The protein below binds the small molecule below.
Small molecule (SMILES): Cc1cc(N)nc(CCc2cncc(CCN(C)C)c2)c1

Binding-site contacts:
Ligand atom C13 contacts residue HEM1 of chain 1.B at 3.7 Å.
Ligand atom C08 contacts residue GLU243 of chain 1.A at 3.5 Å.
Ligand atom C13 contacts residue GLN129 of chain 1.A at 3.0 Å.
Ligand atom C03 contacts residue GLY237 of chain 1.A at 3.9 Å.
Ligand atom C07 contacts residue ASN236 of chain 1.A at 3.8 Å.
Ligand atom C14 contacts residue GLN129 of chain 1.A at 3.8 Å.
Ligand atom N01 contacts residue GLU243 of chain 1.A at 2.7 Å (salt-bridge).
Ligand atom C02 contacts residue TRP238 of chain 1.A at 4.0 Å (hydrophobic).
Ligand atom C12 contacts residue HIS128 of chain 1.A at 3.5 Å.
Ligand atom C02 contacts residue HEM1 of chain 1.B at 3.8 Å.
Ligand atom C08 contacts residue HEM1 of chain 1.B at 3.8 Å.
Ligand atom C07 contacts residue PHE235 of chain 1.A at 3.6 Å (hydrophobic).
Ligand atom C05 contacts residue ILE218 of chain 1.A at 3.5 Å (hydrophobic).
Ligand atom C15 contacts residue HEM1 of chain 1.B at 3.4 Å.
Ligand atom C17 contacts residue HEM1 of chain 1.B at 3.8 Å.
Ligand atom N02 contacts residue GLU243 of chain 1.A at 2.8 Å (salt-bridge).
Ligand atom C03 contacts residue PRO216 of chain 1.A at 4.0 Å (hydrophobic).
Ligand atom C20 contacts residue H4B1 of chain 1.C at 3.9 Å.
Ligand atom C02 contacts residue PRO216 of chain 1.A at 3.7 Å (hydrophobic).
Ligand atom C07 contacts residue HEM1 of chain 1.B at 3.5 Å.
Ligand atom C12 contacts residue GLN129 of chain 1.A at 2.8 Å.
Ligand atom N11 contacts residue GLN129 of chain 1.A at 3.4 Å (h-bond).
Ligand atom C09 contacts residue GLN129 of chain 1.A at 3.2 Å.
Ligand atom C09 contacts residue GLU243 of chain 1.A at 3.3 Å.
Ligand atom C08 contacts residue ILE218 of chain 1.A at 3.7 Å (hydrophobic).
Ligand atom C17 contacts residue ARG132 of chain 1.A at 3.9 Å.
Ligand atom N02 contacts residue TYR239 of chain 1.A at 3.8 Å.
Ligand atom C12 contacts residue ILE218 of chain 1.A at 3.5 Å (hydrophobic).
Ligand atom N02 contacts residue TRP238 of chain 1.A at 2.9 Å (h-bond).
Ligand atom N11 contacts residue HIS128 of chain 1.A at 2.4 Å (h-bond).
Ligand atom C06 contacts residue GLU243 of chain 1.A at 3.5 Å.
Ligand atom C07 contacts residue GLY237 of chain 1.A at 3.5 Å.
Ligand atom C15 contacts residue HIS128 of chain 1.A at 3.9 Å.
Ligand atom C14 contacts residue HEM1 of chain 1.B at 3.1 Å.
Ligand atom N11 contacts residue ILE218 of chain 1.A at 3.9 Å.
Ligand atom C02 contacts residue GLU243 of chain 1.A at 3.6 Å.
Ligand atom C03 contacts residue HEM1 of chain 1.B at 3.4 Å.
Ligand atom N01 contacts residue PRO216 of chain 1.A at 4.0 Å.
Ligand atom C16 contacts residue HIS128 of chain 1.A at 2.7 Å.
Ligand atom N02 contacts residue HEM1 of chain 1.B at 3.4 Å.

Sequence of chain 1.A:
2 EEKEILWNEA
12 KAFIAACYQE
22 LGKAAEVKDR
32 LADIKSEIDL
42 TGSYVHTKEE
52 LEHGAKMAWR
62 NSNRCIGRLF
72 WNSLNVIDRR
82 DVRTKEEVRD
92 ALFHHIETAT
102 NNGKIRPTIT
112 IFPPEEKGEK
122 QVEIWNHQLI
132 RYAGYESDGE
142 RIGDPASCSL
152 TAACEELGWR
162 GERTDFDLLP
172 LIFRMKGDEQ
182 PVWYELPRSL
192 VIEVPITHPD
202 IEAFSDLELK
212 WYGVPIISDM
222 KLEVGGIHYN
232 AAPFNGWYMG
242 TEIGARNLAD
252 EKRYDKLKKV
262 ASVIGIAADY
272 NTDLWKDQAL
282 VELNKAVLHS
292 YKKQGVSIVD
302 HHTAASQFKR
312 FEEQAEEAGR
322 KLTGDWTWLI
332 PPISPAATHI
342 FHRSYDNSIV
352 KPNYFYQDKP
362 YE